The small molecule below binds the protein below.
Small molecule (SMILES): CC(=O)N[C@@H]1[C@@H](O)[C@H](O)[C@@H](CO)O[C@H]1O

Sequence of chain 54.F:
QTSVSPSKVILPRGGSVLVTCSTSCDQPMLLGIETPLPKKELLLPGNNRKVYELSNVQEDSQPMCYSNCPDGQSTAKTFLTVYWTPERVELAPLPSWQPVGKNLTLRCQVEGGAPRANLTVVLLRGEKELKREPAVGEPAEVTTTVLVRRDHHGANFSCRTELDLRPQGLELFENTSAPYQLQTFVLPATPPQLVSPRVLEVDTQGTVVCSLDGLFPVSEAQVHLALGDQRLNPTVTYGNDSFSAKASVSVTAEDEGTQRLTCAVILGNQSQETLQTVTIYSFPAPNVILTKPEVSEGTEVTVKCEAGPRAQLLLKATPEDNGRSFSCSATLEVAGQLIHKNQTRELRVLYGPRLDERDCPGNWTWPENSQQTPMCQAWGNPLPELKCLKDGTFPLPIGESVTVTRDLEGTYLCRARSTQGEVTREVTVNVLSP

Binding-site contacts:
Ligand atom O5 contacts residue ASN240 of chain 54.F at 2.4 Å (h-bond).
Ligand atom C1 contacts residue ASN240 of chain 54.F at 1.5 Å.
Ligand atom C5 contacts residue ASN240 of chain 54.F at 3.7 Å.
Ligand atom C3 contacts residue ASN240 of chain 54.F at 3.7 Å.
Ligand atom C2 contacts residue ASN240 of chain 54.F at 2.5 Å.
Ligand atom C4 contacts residue ASN240 of chain 54.F at 4.3 Å.
Ligand atom C7 contacts residue ASN240 of chain 54.F at 3.2 Å.
Ligand atom N2 contacts residue ASN240 of chain 54.F at 2.8 Å (h-bond).
Ligand atom O7 contacts residue ASN240 of chain 54.F at 3.0 Å (h-bond).
Ligand atom C8 contacts residue ASN240 of chain 54.F at 3.9 Å.
Ligand atom O7 contacts residue GLY239 of chain 54.F at 3.6 Å.